A protein and the small-molecule ligand that binds it are described below.
Small molecule (SMILES): CN[C@@H]1CCc2c(ccc(O)c2O)[C@H]1O

Sequence of chain 1.A:
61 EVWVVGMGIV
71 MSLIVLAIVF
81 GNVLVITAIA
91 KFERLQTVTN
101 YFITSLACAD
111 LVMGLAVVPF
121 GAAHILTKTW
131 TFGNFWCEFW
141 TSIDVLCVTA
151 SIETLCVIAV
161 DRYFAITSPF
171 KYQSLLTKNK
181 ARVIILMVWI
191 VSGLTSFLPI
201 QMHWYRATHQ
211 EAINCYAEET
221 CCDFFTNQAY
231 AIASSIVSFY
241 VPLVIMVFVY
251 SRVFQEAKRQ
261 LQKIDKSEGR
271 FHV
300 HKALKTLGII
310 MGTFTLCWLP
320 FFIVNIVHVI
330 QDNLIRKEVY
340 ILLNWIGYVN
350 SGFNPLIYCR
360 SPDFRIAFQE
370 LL

Binding-site contacts:
Ligand atom CAH contacts residue TYR339 of chain 1.A at 3.6 Å (hydrophobic).
Ligand atom OAL contacts residue PHE321 of chain 1.A at 4.2 Å.
Ligand atom CAO contacts residue ASP144 of chain 1.A at 3.4 Å.
Ligand atom OAK contacts residue ASN324 of chain 1.A at 3.8 Å.
Ligand atom CAG contacts residue TYR339 of chain 1.A at 4.0 Å (hydrophobic).
Ligand atom CAH contacts residue PHE224 of chain 1.A at 3.6 Å (hydrophobic).
Ligand atom CAJ contacts residue ASP144 of chain 1.A at 3.3 Å.
Ligand atom CAJ contacts residue PHE320 of chain 1.A at 3.9 Å (hydrophobic).
Ligand atom CAC contacts residue PHE321 of chain 1.A at 4.3 Å (hydrophobic).
Ligand atom CAO contacts residue ASN343 of chain 1.A at 4.3 Å.
Ligand atom CAH contacts residue ASN343 of chain 1.A at 4.4 Å.
Ligand atom CAD contacts residue ASN324 of chain 1.A at 4.1 Å.
Ligand atom CAG contacts residue ASN324 of chain 1.A at 4.0 Å.
Ligand atom OAL contacts residue SER238 of chain 1.A at 2.9 Å (h-bond).
Ligand atom CAC contacts residue SER238 of chain 1.A at 4.0 Å.
Ligand atom OAL contacts residue VAL145 of chain 1.A at 4.3 Å.
Ligand atom CAF contacts residue PHE320 of chain 1.A at 4.1 Å (hydrophobic).
Ligand atom CAA contacts residue VAL148 of chain 1.A at 3.9 Å (hydrophobic).
Ligand atom OAK contacts residue SER234 of chain 1.A at 2.4 Å (h-bond).
Ligand atom OAM contacts residue TYR347 of chain 1.A at 3.9 Å.
Ligand atom CAA contacts residue ASP144 of chain 1.A at 4.4 Å.
Ligand atom CAB contacts residue VAL145 of chain 1.A at 4.3 Å (hydrophobic).
Ligand atom OAM contacts residue ASP144 of chain 1.A at 2.2 Å (salt-bridge).
Ligand atom NAN contacts residue TYR347 of chain 1.A at 4.3 Å.
Ligand atom CAI contacts residue ASP144 of chain 1.A at 3.4 Å.
Ligand atom CAC contacts residue VAL145 of chain 1.A at 4.1 Å (hydrophobic).
Ligand atom CAB contacts residue PHE321 of chain 1.A at 4.0 Å (hydrophobic).
Ligand atom NAN contacts residue ASN343 of chain 1.A at 3.1 Å (h-bond).
Ligand atom CAG contacts residue PHE224 of chain 1.A at 3.7 Å (hydrophobic).
Ligand atom CAF contacts residue ASP144 of chain 1.A at 4.2 Å.
Ligand atom CAB contacts residue SER238 of chain 1.A at 4.4 Å.
Ligand atom CAD contacts residue SER234 of chain 1.A at 3.2 Å.
Ligand atom CAB contacts residue VAL148 of chain 1.A at 3.7 Å (hydrophobic).
Ligand atom CAI contacts residue ASN343 of chain 1.A at 3.8 Å.
Ligand atom CAC contacts residue SER234 of chain 1.A at 3.1 Å.
Ligand atom CAE contacts residue ASN324 of chain 1.A at 4.1 Å.
Ligand atom CAJ contacts residue ASN343 of chain 1.A at 3.6 Å.
Ligand atom OAL contacts residue SER234 of chain 1.A at 2.3 Å (h-bond).
Ligand atom OAM contacts residue ASN343 of chain 1.A at 3.7 Å.
Ligand atom NAN contacts residue ASP144 of chain 1.A at 3.5 Å (salt-bridge).